Sequence of chain 49.F:
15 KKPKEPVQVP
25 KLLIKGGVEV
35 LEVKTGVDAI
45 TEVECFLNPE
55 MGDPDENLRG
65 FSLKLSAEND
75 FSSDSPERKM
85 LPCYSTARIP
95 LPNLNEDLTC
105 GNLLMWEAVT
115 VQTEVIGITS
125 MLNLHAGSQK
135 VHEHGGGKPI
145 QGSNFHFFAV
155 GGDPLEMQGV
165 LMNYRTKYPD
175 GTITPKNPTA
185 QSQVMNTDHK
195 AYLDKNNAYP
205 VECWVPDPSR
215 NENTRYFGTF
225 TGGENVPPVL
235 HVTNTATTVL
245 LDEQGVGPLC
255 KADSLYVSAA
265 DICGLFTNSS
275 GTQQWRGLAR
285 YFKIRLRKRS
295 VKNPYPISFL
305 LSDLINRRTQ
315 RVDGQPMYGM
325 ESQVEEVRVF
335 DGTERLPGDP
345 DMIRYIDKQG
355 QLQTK

Binding-site contacts:
Ligand atom O1B contacts residue ASN272 of chain 48.F at 3.4 Å (h-bond).
Ligand atom O8 contacts residue THR276 of chain 48.F at 3.9 Å.
Ligand atom C11 contacts residue PHE65 of chain 48.F at 4.0 Å (hydrophobic).
Ligand atom C11 contacts residue PHE270 of chain 48.F at 3.9 Å (hydrophobic).
Ligand atom C10 contacts residue GLN278 of chain 48.F at 4.1 Å.
Ligand atom C8 contacts residue GLN278 of chain 48.F at 3.7 Å.
Ligand atom N5 contacts residue GLN278 of chain 48.F at 3.9 Å.
Ligand atom O7 contacts residue LEU62 of chain 48.F at 3.9 Å.
Ligand atom O1A contacts residue THR276 of chain 48.F at 3.3 Å (h-bond).
Ligand atom O8 contacts residue GLN278 of chain 48.F at 3.5 Å (h-bond).
Ligand atom C7 contacts residue GLN278 of chain 48.F at 3.9 Å.
Ligand atom O10 contacts residue LEU62 of chain 48.F at 3.2 Å.
Ligand atom O9 contacts residue GLN278 of chain 48.F at 4.1 Å.
Ligand atom O1B contacts residue LYS68 of chain 48.F at 3.0 Å (salt-bridge).
Ligand atom O1B contacts residue THR276 of chain 48.F at 2.4 Å (h-bond).
Ligand atom C1 contacts residue ASN272 of chain 48.F at 3.9 Å.
Ligand atom C11 contacts residue ASN272 of chain 48.F at 3.6 Å.
Ligand atom C10 contacts residue LEU62 of chain 48.F at 3.6 Å (hydrophobic).
Ligand atom C11 contacts residue LEU62 of chain 48.F at 3.9 Å (hydrophobic).
Ligand atom C9 contacts residue LYS68 of chain 48.F at 3.6 Å.
Ligand atom O9 contacts residue LYS68 of chain 48.F at 2.5 Å (salt-bridge).
Ligand atom C11 contacts residue THR276 of chain 48.F at 3.2 Å.
Ligand atom C6 contacts residue ASN272 of chain 48.F at 3.6 Å.
Ligand atom C9 contacts residue GLN278 of chain 48.F at 3.3 Å.
Ligand atom O1A contacts residue ASN272 of chain 48.F at 4.1 Å.
Ligand atom O8 contacts residue ASN272 of chain 48.F at 3.3 Å (h-bond).
Ligand atom C11 contacts residue PHE75 of chain 47.F at 3.5 Å (hydrophobic).
Ligand atom N5 contacts residue ASN272 of chain 48.F at 3.2 Å (h-bond).
Ligand atom O9 contacts residue LEU67 of chain 48.F at 2.3 Å.
Ligand atom O10 contacts residue PHE75 of chain 47.F at 3.9 Å.
Ligand atom O8 contacts residue LYS68 of chain 48.F at 3.1 Å.
Ligand atom C11 contacts residue GLN278 of chain 48.F at 3.5 Å.
Ligand atom C1 contacts residue THR276 of chain 48.F at 3.1 Å.
Ligand atom C9 contacts residue LEU67 of chain 48.F at 3.4 Å (hydrophobic).
Ligand atom C11 contacts residue HIS138 of chain 49.F at 3.1 Å.
Ligand atom C6 contacts residue LYS68 of chain 48.F at 4.0 Å.
Ligand atom O4 contacts residue ASP74 of chain 47.F at 4.0 Å.
Ligand atom C8 contacts residue LYS68 of chain 48.F at 3.5 Å.
Ligand atom C10 contacts residue ASN272 of chain 48.F at 3.9 Å.
Ligand atom O1A contacts residue SER274 of chain 48.F at 3.8 Å.

Sequence of chain 47.F:
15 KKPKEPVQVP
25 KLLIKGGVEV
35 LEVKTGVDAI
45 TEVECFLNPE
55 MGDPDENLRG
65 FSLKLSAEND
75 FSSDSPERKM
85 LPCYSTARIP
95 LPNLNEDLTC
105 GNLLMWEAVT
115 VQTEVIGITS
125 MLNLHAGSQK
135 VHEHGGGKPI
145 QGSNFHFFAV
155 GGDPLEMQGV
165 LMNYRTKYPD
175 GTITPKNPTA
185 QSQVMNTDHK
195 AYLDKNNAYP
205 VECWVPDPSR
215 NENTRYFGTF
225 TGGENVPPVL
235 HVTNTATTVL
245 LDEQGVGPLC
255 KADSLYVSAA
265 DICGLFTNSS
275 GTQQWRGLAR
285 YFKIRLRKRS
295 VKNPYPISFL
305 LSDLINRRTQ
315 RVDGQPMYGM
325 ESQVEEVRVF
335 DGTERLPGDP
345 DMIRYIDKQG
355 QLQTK

A small-molecule ligand and the protein it binds are described below.
Small molecule (SMILES): CC(=O)N[C@H]1[C@H]([C@H](O)[C@H](O)CO)O[C@@](O[C@H](CO)[C@@H](O)[C@@H]2O[C@@H](C(=O)O)C[C@H](O)[C@H]2NC(C)=O)(C(=O)O)C[C@@H]1O

Sequence of chain 48.F:
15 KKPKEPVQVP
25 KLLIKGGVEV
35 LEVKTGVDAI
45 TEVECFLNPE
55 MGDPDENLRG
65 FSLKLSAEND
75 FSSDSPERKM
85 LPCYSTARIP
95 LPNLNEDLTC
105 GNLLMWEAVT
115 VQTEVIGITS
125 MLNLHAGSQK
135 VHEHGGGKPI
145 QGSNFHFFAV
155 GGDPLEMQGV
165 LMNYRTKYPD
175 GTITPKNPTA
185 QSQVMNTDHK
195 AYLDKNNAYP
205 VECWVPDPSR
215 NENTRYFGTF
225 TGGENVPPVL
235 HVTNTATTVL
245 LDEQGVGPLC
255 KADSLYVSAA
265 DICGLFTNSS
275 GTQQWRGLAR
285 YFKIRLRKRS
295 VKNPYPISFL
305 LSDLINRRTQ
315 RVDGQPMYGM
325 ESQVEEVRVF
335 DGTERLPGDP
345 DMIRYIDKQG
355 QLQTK